Binding-site contacts:
Ligand atom C10 contacts residue VAL95 of chain 1.A at 4.0 Å (hydrophobic).
Ligand atom CL2 contacts residue EDO1 of chain 1.F at 3.6 Å.
Ligand atom C04 contacts residue EDO1 of chain 1.F at 3.7 Å.
Ligand atom C16 contacts residue PRO31 of chain 1.A at 3.7 Å (hydrophobic).
Ligand atom C15 contacts residue VAL95 of chain 1.A at 3.8 Å (hydrophobic).
Ligand atom C08 contacts residue HIS93 of chain 1.A at 3.6 Å.
Ligand atom C03 contacts residue TRP30 of chain 1.A at 4.0 Å (hydrophobic).
Ligand atom C22 contacts residue PRO31 of chain 1.A at 3.4 Å (hydrophobic).
Ligand atom C24 contacts residue TRP30 of chain 1.A at 3.6 Å (hydrophobic).
Ligand atom C21 contacts residue PRO31 of chain 1.A at 3.5 Å (hydrophobic).
Ligand atom C05 contacts residue EDO1 of chain 1.H at 3.4 Å.
Ligand atom N3 contacts residue LEU41 of chain 1.A at 3.9 Å.
Ligand atom C21 contacts residue VAL36 of chain 1.A at 4.0 Å (hydrophobic).
Ligand atom N3 contacts residue EDO1 of chain 1.H at 3.0 Å (h-bond).
Ligand atom C07 contacts residue VAL95 of chain 1.A at 3.6 Å (hydrophobic).
Ligand atom C1 contacts residue TRP30 of chain 1.A at 3.8 Å (hydrophobic).
Ligand atom C2 contacts residue TRP30 of chain 1.A at 3.9 Å (hydrophobic).
Ligand atom N09 contacts residue EDO1 of chain 1.H at 3.8 Å.
Ligand atom O17 contacts residue CYS85 of chain 1.A at 3.7 Å.
Ligand atom C04 contacts residue EDO1 of chain 1.H at 3.9 Å.
Ligand atom C16 contacts residue PHE32 of chain 1.A at 3.8 Å (hydrophobic).
Ligand atom C05 contacts residue HIS93 of chain 1.A at 3.5 Å.
Ligand atom C11 contacts residue ASN89 of chain 1.A at 3.8 Å.
Ligand atom N3 contacts residue TRP30 of chain 1.A at 3.6 Å.
Ligand atom N4 contacts residue EDO1 of chain 1.H at 3.8 Å.
Ligand atom C06 contacts residue TRP30 of chain 1.A at 3.6 Å (hydrophobic).
Ligand atom C12 contacts residue ASN89 of chain 1.A at 3.4 Å.
Ligand atom C06 contacts residue MET98 of chain 1.A at 3.9 Å (hydrophobic).
Ligand atom C13 contacts residue LEU43 of chain 1.A at 3.5 Å (hydrophobic).
Ligand atom C08 contacts residue EDO1 of chain 1.H at 3.5 Å.
Ligand atom C16 contacts residue VAL95 of chain 1.A at 3.9 Å (hydrophobic).
Ligand atom C20 contacts residue EDO1 of chain 1.H at 3.8 Å.
Ligand atom N09 contacts residue HIS93 of chain 1.A at 3.7 Å.
Ligand atom CL2 contacts residue HIS93 of chain 1.A at 3.7 Å.
Ligand atom CL2 contacts residue EDO1 of chain 1.H at 3.7 Å.
Ligand atom N4 contacts residue TRP30 of chain 1.A at 3.8 Å.
Ligand atom C05 contacts residue EDO1 of chain 1.F at 3.9 Å.
Ligand atom C13 contacts residue ASN89 of chain 1.A at 3.8 Å.
Ligand atom C03 contacts residue MET98 of chain 1.A at 4.0 Å (hydrophobic).
Ligand atom O17 contacts residue ASN89 of chain 1.A at 3.1 Å (h-bond).

The protein below binds the small molecule below.
Small molecule (SMILES): CC(=O)N1c2ccc(-c3cc[nH]n3)cc2[C@H](Nc2ccccc2Cl)C[C@@H]1C

Sequence of chain 1.A:
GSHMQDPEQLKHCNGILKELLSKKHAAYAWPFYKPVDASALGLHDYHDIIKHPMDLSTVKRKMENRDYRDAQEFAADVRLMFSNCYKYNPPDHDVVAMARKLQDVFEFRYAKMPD